This small molecule binds to this protein.
Small molecule (SMILES): O=[N+]([O-])c1ccccc1

Sequence of chain 3.A:
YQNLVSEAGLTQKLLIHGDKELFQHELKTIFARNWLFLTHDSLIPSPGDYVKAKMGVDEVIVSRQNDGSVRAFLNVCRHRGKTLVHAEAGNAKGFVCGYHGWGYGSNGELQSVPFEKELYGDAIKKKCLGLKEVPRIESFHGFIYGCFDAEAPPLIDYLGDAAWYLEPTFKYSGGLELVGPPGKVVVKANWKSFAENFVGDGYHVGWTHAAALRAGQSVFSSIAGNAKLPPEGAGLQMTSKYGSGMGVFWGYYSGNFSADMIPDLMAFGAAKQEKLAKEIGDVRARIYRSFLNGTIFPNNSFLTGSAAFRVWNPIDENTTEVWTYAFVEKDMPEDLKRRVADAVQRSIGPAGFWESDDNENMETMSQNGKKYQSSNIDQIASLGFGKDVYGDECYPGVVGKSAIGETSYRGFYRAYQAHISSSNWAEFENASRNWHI

Binding-site contacts:
Ligand atom C2 contacts residue HIS206 of chain 3.A at 4.0 Å.
Ligand atom C4 contacts residue ASN199 of chain 3.A at 3.5 Å.
Ligand atom C6 contacts residue HIS206 of chain 3.A at 4.3 Å.
Ligand atom C4 contacts residue LEU305 of chain 3.A at 4.4 Å (hydrophobic).
Ligand atom N1 contacts residue ASN258 of chain 3.A at 3.7 Å.
Ligand atom C2 contacts residue ASP203 of chain 3.A at 3.8 Å.
Ligand atom O2 contacts residue ASN258 of chain 3.A at 3.7 Å.
Ligand atom C3 contacts residue ASP203 of chain 3.A at 3.8 Å.
Ligand atom O2 contacts residue PHE222 of chain 3.A at 4.4 Å.
Ligand atom C2 contacts residue PHE293 of chain 3.A at 4.2 Å (hydrophobic).
Ligand atom C1 contacts residue PHE293 of chain 3.A at 3.6 Å (hydrophobic).
Ligand atom C5 contacts residue ASN199 of chain 3.A at 4.2 Å.
Ligand atom N1 contacts residue TRP356 of chain 3.A at 4.4 Å.
Ligand atom C6 contacts residue LEU305 of chain 3.A at 4.1 Å (hydrophobic).
Ligand atom O2 contacts residue TRP356 of chain 3.A at 3.8 Å.
Ligand atom N1 contacts residue LEU305 of chain 3.A at 3.8 Å.
Ligand atom O1 contacts residue ASN258 of chain 3.A at 3.1 Å (h-bond).
Ligand atom C1 contacts residue ASN295 of chain 3.A at 4.4 Å.
Ligand atom C3 contacts residue PHE200 of chain 3.A at 4.3 Å (hydrophobic).
Ligand atom C1 contacts residue VAL207 of chain 3.A at 3.7 Å (hydrophobic).
Ligand atom C1 contacts residue HIS206 of chain 3.A at 4.3 Å.
Ligand atom N1 contacts residue PHE293 of chain 3.A at 4.0 Å.
Ligand atom C4 contacts residue PHE200 of chain 3.A at 3.9 Å (hydrophobic).
Ligand atom O1 contacts residue TRP356 of chain 3.A at 4.1 Å.
Ligand atom C3 contacts residue HIS206 of chain 3.A at 3.8 Å.
Ligand atom C3 contacts residue ASN295 of chain 3.A at 3.7 Å.
Ligand atom C1 contacts residue LEU305 of chain 3.A at 4.5 Å (hydrophobic).
Ligand atom O2 contacts residue LEU305 of chain 3.A at 4.2 Å.
Ligand atom O1 contacts residue LEU305 of chain 3.A at 3.7 Å.
Ligand atom C2 contacts residue VAL207 of chain 3.A at 3.9 Å (hydrophobic).
Ligand atom C3 contacts residue ASN199 of chain 3.A at 3.6 Å.
Ligand atom C5 contacts residue PHE200 of chain 3.A at 3.7 Å (hydrophobic).
Ligand atom O2 contacts residue PHE293 of chain 3.A at 3.5 Å.
Ligand atom C5 contacts residue HIS206 of chain 3.A at 4.1 Å.
Ligand atom C5 contacts residue LEU305 of chain 3.A at 4.0 Å (hydrophobic).
Ligand atom C4 contacts residue HIS206 of chain 3.A at 3.8 Å.
Ligand atom C6 contacts residue PHE293 of chain 3.A at 4.0 Å (hydrophobic).
Ligand atom C2 contacts residue ASN295 of chain 3.A at 3.8 Å.
Ligand atom O1 contacts residue ILE350 of chain 3.A at 4.0 Å.